Binding-site contacts:
Ligand atom C7 contacts residue ASN12 of chain 6.L at 3.9 Å.
Ligand atom C5 contacts residue ASN12 of chain 6.L at 4.0 Å.
Ligand atom C2 contacts residue ASN12 of chain 6.L at 3.2 Å.
Ligand atom O7 contacts residue ASN12 of chain 6.L at 3.7 Å.
Ligand atom C1 contacts residue ASN12 of chain 6.L at 2.1 Å.
Ligand atom O5 contacts residue ASN12 of chain 6.L at 2.6 Å (h-bond).
Ligand atom N2 contacts residue ASN12 of chain 6.L at 3.8 Å.

A small-molecule ligand and the protein it binds are described below.
Small molecule (SMILES): CC(=O)N[C@H]1[C@H](O[C@H]2[C@H](O)[C@@H](NC(C)=O)CO[C@@H]2CO)O[C@H](CO)[C@@H](O)[C@@H]1O

Sequence of chain 6.L:
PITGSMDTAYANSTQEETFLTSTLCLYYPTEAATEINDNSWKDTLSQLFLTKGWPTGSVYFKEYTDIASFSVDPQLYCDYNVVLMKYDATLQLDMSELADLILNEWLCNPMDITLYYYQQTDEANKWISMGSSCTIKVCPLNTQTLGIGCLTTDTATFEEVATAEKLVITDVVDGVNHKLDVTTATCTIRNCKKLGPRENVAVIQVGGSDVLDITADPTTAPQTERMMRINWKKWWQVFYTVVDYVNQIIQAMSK